Sequence of chain 3.I:
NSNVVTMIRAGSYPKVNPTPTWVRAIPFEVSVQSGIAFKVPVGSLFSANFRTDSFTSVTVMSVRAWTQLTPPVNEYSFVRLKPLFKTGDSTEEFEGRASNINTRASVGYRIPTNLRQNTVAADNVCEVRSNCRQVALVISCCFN

This small molecule binds to this protein.
Small molecule (SMILES): CO[P](=O)(O)O[C@H]1[C@@H](O)[C@H](n2ccc(=O)[nH]c2=O)O[C@@H]1COP(=O)(O)O

Sequence of chain 1.M:
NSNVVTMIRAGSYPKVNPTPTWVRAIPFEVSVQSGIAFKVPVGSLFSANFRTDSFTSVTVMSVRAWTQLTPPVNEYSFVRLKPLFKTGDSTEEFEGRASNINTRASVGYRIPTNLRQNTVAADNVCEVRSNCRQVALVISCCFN

Binding-site contacts:
Ligand atom C3' contacts residue ARG125 of chain 3.I at 3.3 Å.
Ligand atom C5 contacts residue ARG125 of chain 3.I at 3.7 Å.
Ligand atom C5' contacts residue ARG125 of chain 3.I at 4.2 Å.
Ligand atom C6 contacts residue ARG125 of chain 3.I at 3.7 Å.
Ligand atom C4 contacts residue SER17 of chain 1.M at 4.0 Å.
Ligand atom C2' contacts residue ARG125 of chain 3.I at 3.7 Å.
Ligand atom P contacts residue ARG125 of chain 3.I at 3.7 Å.
Ligand atom C4' contacts residue ARG125 of chain 3.I at 4.3 Å.
Ligand atom C1' contacts residue ARG125 of chain 3.I at 4.3 Å.
Ligand atom N1 contacts residue ASN16 of chain 1.M at 4.4 Å.
Ligand atom OP3 contacts residue ARG125 of chain 3.I at 2.6 Å.
Ligand atom OP3 contacts residue ILE23 of chain 1.M at 4.3 Å.
Ligand atom O3' contacts residue ARG125 of chain 3.I at 4.0 Å.
Ligand atom C2 contacts residue ASN16 of chain 1.M at 3.0 Å.
Ligand atom OP1 contacts residue ARG131 of chain 3.I at 3.4 Å (salt-bridge).
Ligand atom C4 contacts residue ARG125 of chain 3.I at 3.7 Å.
Ligand atom OP2 contacts residue ILE23 of chain 1.M at 4.0 Å.
Ligand atom N3 contacts residue SER17 of chain 1.M at 4.3 Å.
Ligand atom OP2 contacts residue ARG131 of chain 3.I at 3.6 Å.
Ligand atom C5' contacts residue MET76 of chain 3.I at 4.3 Å (hydrophobic).
Ligand atom C5' contacts residue ARG131 of chain 3.I at 3.2 Å.
Ligand atom O4 contacts residue ARG125 of chain 3.I at 4.0 Å.
Ligand atom O2 contacts residue ARG125 of chain 3.I at 4.1 Å.
Ligand atom OP3 contacts residue SER77 of chain 3.I at 4.3 Å.
Ligand atom OP2 contacts residue SER77 of chain 3.I at 4.0 Å.
Ligand atom OP1 contacts residue ARG125 of chain 3.I at 2.8 Å (salt-bridge).
Ligand atom N1 contacts residue ARG125 of chain 3.I at 3.8 Å.
Ligand atom C2 contacts residue ARG125 of chain 3.I at 3.9 Å.
Ligand atom N3 contacts residue ARG125 of chain 3.I at 3.7 Å.
Ligand atom O5' contacts residue ARG125 of chain 3.I at 3.0 Å (salt-bridge).
Ligand atom P contacts residue ILE23 of chain 1.M at 4.2 Å.
Ligand atom O4 contacts residue THR21 of chain 1.M at 4.2 Å.
Ligand atom C4 contacts residue ASN16 of chain 1.M at 4.0 Å.
Ligand atom OP1 contacts residue ILE23 of chain 1.M at 3.6 Å.
Ligand atom N3 contacts residue ASN16 of chain 1.M at 2.8 Å (h-bond).
Ligand atom P contacts residue ARG131 of chain 3.I at 3.5 Å.
Ligand atom O5' contacts residue ARG131 of chain 3.I at 2.9 Å (salt-bridge).
Ligand atom O4 contacts residue SER17 of chain 1.M at 3.2 Å.
Ligand atom O2 contacts residue ASN16 of chain 1.M at 2.6 Å (h-bond).
Ligand atom O4 contacts residue ASN16 of chain 1.M at 4.4 Å.